A protein and the small-molecule ligand that binds it are described below.
Small molecule (SMILES): CC(=O)N[C@H]1[C@H](O[C@H]2[C@H](O)[C@@H](NC(C)=O)CO[C@@H]2CO)O[C@H](CO)[C@@H](O[C@H]2O[C@H](CO)[C@@H](O)[C@H](O)[C@@H]2O)[C@@H]1O

Sequence of chain 1.B:
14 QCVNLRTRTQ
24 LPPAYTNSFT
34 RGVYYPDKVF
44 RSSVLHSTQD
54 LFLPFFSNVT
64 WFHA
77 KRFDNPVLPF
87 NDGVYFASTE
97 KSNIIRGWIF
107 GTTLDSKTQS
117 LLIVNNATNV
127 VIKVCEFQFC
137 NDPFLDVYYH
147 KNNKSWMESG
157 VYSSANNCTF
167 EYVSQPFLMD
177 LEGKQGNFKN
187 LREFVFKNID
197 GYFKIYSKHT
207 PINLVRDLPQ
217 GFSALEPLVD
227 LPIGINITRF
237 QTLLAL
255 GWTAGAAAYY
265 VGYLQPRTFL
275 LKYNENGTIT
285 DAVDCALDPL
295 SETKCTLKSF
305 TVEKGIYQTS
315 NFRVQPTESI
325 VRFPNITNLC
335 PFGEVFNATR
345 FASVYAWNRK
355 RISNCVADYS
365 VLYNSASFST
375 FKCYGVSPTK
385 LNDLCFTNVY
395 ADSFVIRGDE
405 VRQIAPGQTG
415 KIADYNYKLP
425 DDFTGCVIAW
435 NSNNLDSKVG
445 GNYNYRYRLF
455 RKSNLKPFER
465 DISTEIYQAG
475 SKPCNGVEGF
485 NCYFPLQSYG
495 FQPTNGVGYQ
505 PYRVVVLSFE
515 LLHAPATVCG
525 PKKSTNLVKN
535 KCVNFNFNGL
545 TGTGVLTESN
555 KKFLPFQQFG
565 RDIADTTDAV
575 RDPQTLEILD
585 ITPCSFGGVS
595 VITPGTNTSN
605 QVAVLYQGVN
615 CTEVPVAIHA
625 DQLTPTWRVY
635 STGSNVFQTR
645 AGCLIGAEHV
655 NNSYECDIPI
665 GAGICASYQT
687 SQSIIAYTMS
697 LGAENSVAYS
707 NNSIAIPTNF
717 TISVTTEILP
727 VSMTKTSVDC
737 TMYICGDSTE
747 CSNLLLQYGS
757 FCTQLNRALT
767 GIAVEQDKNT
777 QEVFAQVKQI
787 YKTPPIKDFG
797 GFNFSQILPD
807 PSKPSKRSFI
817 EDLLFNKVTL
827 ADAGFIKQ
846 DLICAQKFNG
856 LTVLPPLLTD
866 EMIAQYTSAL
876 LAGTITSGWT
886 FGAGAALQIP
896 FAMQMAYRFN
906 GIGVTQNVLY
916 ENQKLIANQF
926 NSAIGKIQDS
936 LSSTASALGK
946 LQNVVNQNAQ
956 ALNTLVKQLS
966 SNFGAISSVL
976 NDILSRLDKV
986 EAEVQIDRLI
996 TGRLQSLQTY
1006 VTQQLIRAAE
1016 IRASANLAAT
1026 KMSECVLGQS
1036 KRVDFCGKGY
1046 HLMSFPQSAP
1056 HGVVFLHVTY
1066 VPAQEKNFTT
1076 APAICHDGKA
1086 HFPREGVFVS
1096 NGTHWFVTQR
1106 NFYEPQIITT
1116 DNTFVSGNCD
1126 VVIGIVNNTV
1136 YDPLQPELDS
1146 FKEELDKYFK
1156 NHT

Binding-site contacts:
Ligand atom C5 contacts residue PHE1101 of chain 1.B at 4.0 Å (hydrophobic).
Ligand atom N2 contacts residue HIS1099 of chain 1.B at 4.3 Å.
Ligand atom O7 contacts residue ASN1096 of chain 1.B at 3.5 Å (h-bond).
Ligand atom C1 contacts residue PHE1101 of chain 1.B at 4.5 Å (hydrophobic).
Ligand atom C6 contacts residue PHE1101 of chain 1.B at 3.8 Å (hydrophobic).
Ligand atom C2 contacts residue ASN1096 of chain 1.B at 2.5 Å.
Ligand atom O5 contacts residue ASN1096 of chain 1.B at 2.3 Å (h-bond).
Ligand atom N2 contacts residue THR1098 of chain 1.B at 3.0 Å (h-bond).
Ligand atom C3 contacts residue THR1098 of chain 1.B at 3.8 Å.
Ligand atom C3 contacts residue HIS1099 of chain 1.B at 3.8 Å.
Ligand atom C4 contacts residue HIS1099 of chain 1.B at 4.1 Å.
Ligand atom O5 contacts residue HIS1099 of chain 1.B at 4.3 Å.
Ligand atom C5 contacts residue HIS1099 of chain 1.B at 3.8 Å.
Ligand atom C1 contacts residue THR1098 of chain 1.B at 3.6 Å.
Ligand atom O5 contacts residue PHE1101 of chain 1.B at 3.7 Å.
Ligand atom C4 contacts residue ASN1096 of chain 1.B at 4.2 Å.
Ligand atom C5 contacts residue ASN1096 of chain 1.B at 3.7 Å.
Ligand atom C7 contacts residue HIS1099 of chain 1.B at 3.4 Å.
Ligand atom C1 contacts residue HIS1099 of chain 1.B at 3.9 Å.
Ligand atom C2 contacts residue THR1098 of chain 1.B at 3.6 Å.
Ligand atom C3 contacts residue ASN1096 of chain 1.B at 3.8 Å.
Ligand atom O4 contacts residue HIS1099 of chain 1.B at 3.7 Å.
Ligand atom C8 contacts residue ASN1096 of chain 1.B at 3.8 Å.
Ligand atom O7 contacts residue HIS1099 of chain 1.B at 3.0 Å (h-bond).
Ligand atom C1 contacts residue ASN1096 of chain 1.B at 1.4 Å.
Ligand atom C8 contacts residue HIS1099 of chain 1.B at 3.5 Å.
Ligand atom C7 contacts residue ASN1096 of chain 1.B at 3.4 Å.
Ligand atom C8 contacts residue THR1098 of chain 1.B at 3.9 Å.
Ligand atom C7 contacts residue THR1098 of chain 1.B at 3.9 Å.
Ligand atom C2 contacts residue HIS1099 of chain 1.B at 4.3 Å.
Ligand atom N2 contacts residue ASN1096 of chain 1.B at 3.0 Å (h-bond).